A protein and the small-molecule ligand that binds it are described below.
Small molecule (SMILES): c1ccc(C2CCN(CCc3cc4ccccc4[nH]3)CC2)cc1

Binding-site contacts:
Ligand atom CAJ contacts residue GLU210 of chain 1.C at 4.4 Å.
Ligand atom NAQ contacts residue TYR212 of chain 1.C at 4.2 Å.
Ligand atom CAJ contacts residue CYS208 of chain 1.C at 4.0 Å (hydrophobic).
Ligand atom CAE contacts residue TYR72 of chain 1.D at 4.1 Å (hydrophobic).
Ligand atom C17 contacts residue TYR205 of chain 1.C at 4.2 Å (hydrophobic).
Ligand atom CAW contacts residue TYR205 of chain 1.C at 4.1 Å (hydrophobic).
Ligand atom CAC contacts residue ILE135 of chain 1.D at 3.1 Å (hydrophobic).
Ligand atom N1 contacts residue TYR212 of chain 1.C at 4.4 Å.
Ligand atom CAU contacts residue TRP164 of chain 1.C at 4.4 Å (hydrophobic).
Ligand atom CAC contacts residue TRP164 of chain 1.C at 4.0 Å (hydrophobic).
Ligand atom CAC contacts residue TYR72 of chain 1.D at 4.3 Å (hydrophobic).
Ligand atom CAI contacts residue CYS208 of chain 1.C at 3.6 Å (hydrophobic).
Ligand atom CAJ contacts residue TYR212 of chain 1.C at 3.7 Å (hydrophobic).
Ligand atom CAF contacts residue CYS208 of chain 1.C at 3.1 Å (hydrophobic).
Ligand atom CAT contacts residue TYR110 of chain 1.C at 4.4 Å (hydrophobic).
Ligand atom CAL contacts residue TYR110 of chain 1.C at 3.9 Å (hydrophobic).
Ligand atom CAR contacts residue ILE135 of chain 1.D at 4.1 Å (hydrophobic).
Ligand atom CAD contacts residue ILE135 of chain 1.D at 3.9 Å (hydrophobic).
Ligand atom CAD contacts residue TRP164 of chain 1.C at 3.5 Å (hydrophobic).
Ligand atom CAN contacts residue TYR212 of chain 1.C at 3.4 Å (hydrophobic).
Ligand atom CAI contacts residue CYS207 of chain 1.C at 3.8 Å (hydrophobic).
Ligand atom CAK contacts residue TYR110 of chain 1.C at 4.1 Å (hydrophobic).
Ligand atom CAP contacts residue TYR205 of chain 1.C at 3.6 Å (hydrophobic).
Ligand atom N1 contacts residue TYR110 of chain 1.C at 4.3 Å.
Ligand atom CAG contacts residue SER163 of chain 1.C at 4.3 Å.
Ligand atom CAG contacts residue TYR212 of chain 1.C at 3.9 Å (hydrophobic).
Ligand atom CAV contacts residue TRP164 of chain 1.C at 3.4 Å (hydrophobic).
Ligand atom CAF contacts residue TYR212 of chain 1.C at 4.5 Å (hydrophobic).
Ligand atom CAK contacts residue SER163 of chain 1.C at 4.0 Å.
Ligand atom CAX contacts residue TYR212 of chain 1.C at 3.9 Å (hydrophobic).
Ligand atom CAK contacts residue TRP164 of chain 1.C at 3.6 Å (hydrophobic).
Ligand atom CAF contacts residue CYS207 of chain 1.C at 3.9 Å (hydrophobic).
Ligand atom CAR contacts residue TYR72 of chain 1.D at 3.7 Å (hydrophobic).
Ligand atom N1 contacts residue TYR205 of chain 1.C at 4.4 Å.
Ligand atom CAP contacts residue TYR212 of chain 1.C at 4.0 Å (hydrophobic).
Ligand atom CAG contacts residue TYR110 of chain 1.C at 3.9 Å (hydrophobic).

Sequence of chain 1.C:
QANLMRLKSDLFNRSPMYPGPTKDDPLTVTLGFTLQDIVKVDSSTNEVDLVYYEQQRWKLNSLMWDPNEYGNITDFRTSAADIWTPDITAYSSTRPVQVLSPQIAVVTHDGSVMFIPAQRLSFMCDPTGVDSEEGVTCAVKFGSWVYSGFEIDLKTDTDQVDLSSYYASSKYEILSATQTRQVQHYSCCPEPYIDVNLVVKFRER

Sequence of chain 1.D:
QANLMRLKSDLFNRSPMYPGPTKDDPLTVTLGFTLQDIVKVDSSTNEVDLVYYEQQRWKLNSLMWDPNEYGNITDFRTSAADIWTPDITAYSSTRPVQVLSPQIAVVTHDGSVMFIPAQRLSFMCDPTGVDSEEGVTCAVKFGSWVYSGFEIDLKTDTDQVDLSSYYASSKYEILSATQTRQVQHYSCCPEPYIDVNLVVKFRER